This protein binds this small molecule.
Small molecule (SMILES): CC1=C(CCC(=O)O)C2=Cc3c(CCC(=O)O)c(C)c4n3[Fe@]35n6c(c(C)c(CCC(=O)O)c6=CC1=[N+]23)=CC1=[N+]5C(=C4)C(C)=C1CCC(=O)O

Sequence of chain 3.M:
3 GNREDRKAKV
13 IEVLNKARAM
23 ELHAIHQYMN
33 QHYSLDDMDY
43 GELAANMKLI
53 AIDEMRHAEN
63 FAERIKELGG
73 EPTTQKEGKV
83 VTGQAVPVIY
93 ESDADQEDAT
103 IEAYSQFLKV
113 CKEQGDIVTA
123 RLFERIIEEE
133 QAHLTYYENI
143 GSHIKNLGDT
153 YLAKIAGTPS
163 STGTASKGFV

Sequence of chain 3.N:
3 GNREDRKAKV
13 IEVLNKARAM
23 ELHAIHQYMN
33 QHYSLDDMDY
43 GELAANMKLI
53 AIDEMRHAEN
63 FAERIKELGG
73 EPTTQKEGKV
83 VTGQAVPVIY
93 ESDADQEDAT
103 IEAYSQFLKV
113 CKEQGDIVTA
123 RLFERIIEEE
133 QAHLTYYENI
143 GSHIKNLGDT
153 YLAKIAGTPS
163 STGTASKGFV

Binding-site contacts:
Ligand atom O2C contacts residue LYS169 of chain 3.M at 3.2 Å.
Ligand atom CMD contacts residue MET31 of chain 3.M at 3.3 Å (hydrophobic).
Ligand atom C1B contacts residue MET57 of chain 3.M at 3.3 Å (hydrophobic).
Ligand atom O2A contacts residue ARG20 of chain 3.M at 2.7 Å (salt-bridge).
Ligand atom CBC contacts residue SER168 of chain 3.M at 2.8 Å.
Ligand atom NB contacts residue MET57 of chain 3.N at 3.1 Å (h-bond).
Ligand atom CAC contacts residue SER168 of chain 3.M at 2.7 Å.
Ligand atom CGA contacts residue ARG20 of chain 3.M at 3.3 Å.
Ligand atom NA contacts residue MET57 of chain 3.N at 3.2 Å (h-bond).
Ligand atom O2C contacts residue SER168 of chain 3.N at 2.8 Å.
Ligand atom C4D contacts residue MET57 of chain 3.M at 3.5 Å (hydrophobic).
Ligand atom O2B contacts residue SER168 of chain 3.N at 2.3 Å (h-bond).
Ligand atom C4D contacts residue MET57 of chain 3.N at 3.5 Å (hydrophobic).
Ligand atom CGD contacts residue ARG20 of chain 3.N at 3.4 Å.
Ligand atom NB contacts residue MET57 of chain 3.M at 2.9 Å (h-bond).
Ligand atom O1B contacts residue LYS50 of chain 3.N at 2.9 Å (salt-bridge).
Ligand atom O1C contacts residue SER168 of chain 3.N at 3.3 Å.
Ligand atom C1D contacts residue MET57 of chain 3.N at 3.5 Å (hydrophobic).
Ligand atom O2D contacts residue TYR35 of chain 3.M at 2.6 Å (h-bond).
Ligand atom O1D contacts residue ARG20 of chain 3.N at 3.1 Å (salt-bridge).
Ligand atom CMB contacts residue GLU61 of chain 3.M at 3.2 Å.
Ligand atom NA contacts residue MET57 of chain 3.M at 3.2 Å (h-bond).
Ligand atom O1B contacts residue LYS169 of chain 3.M at 2.8 Å (salt-bridge).
Ligand atom O1A contacts residue ARG20 of chain 3.M at 2.7 Å (salt-bridge).
Ligand atom ND contacts residue MET57 of chain 3.M at 3.0 Å.
Ligand atom CGC contacts residue SER168 of chain 3.N at 3.3 Å.
Ligand atom CHB contacts residue MET57 of chain 3.M at 3.4 Å (hydrophobic).
Ligand atom FE contacts residue MET57 of chain 3.N at 2.4 Å.
Ligand atom NC contacts residue MET57 of chain 3.N at 3.1 Å (h-bond).
Ligand atom FE contacts residue MET57 of chain 3.M at 2.4 Å.
Ligand atom O1A contacts residue TYR35 of chain 3.N at 2.3 Å (h-bond).
Ligand atom CBB contacts residue SER168 of chain 3.N at 3.3 Å.
Ligand atom C1D contacts residue MET57 of chain 3.M at 3.3 Å (hydrophobic).
Ligand atom ND contacts residue MET57 of chain 3.N at 3.2 Å (h-bond).
Ligand atom CGB contacts residue SER168 of chain 3.N at 3.2 Å.
Ligand atom NC contacts residue MET57 of chain 3.M at 2.9 Å (h-bond).
Ligand atom O1C contacts residue SER168 of chain 3.M at 3.2 Å (h-bond).
Ligand atom CGA contacts residue TYR35 of chain 3.N at 3.2 Å (hydrophobic).
Ligand atom O2D contacts residue ARG20 of chain 3.N at 3.1 Å (salt-bridge).
Ligand atom C4A contacts residue MET57 of chain 3.M at 3.5 Å (hydrophobic).